The protein below binds the small molecule below.
Small molecule (SMILES): CNc1nc(C)c(-c2nc(Nc3cccc(N4CCCNCC4)c3)ncc2C#N)s1

Binding-site contacts:
Ligand atom C12 contacts residue CYS107 of chain 1.A at 3.6 Å (hydrophobic).
Ligand atom C05 contacts residue VAL34 of chain 1.A at 3.7 Å (hydrophobic).
Ligand atom C13 contacts residue CYS107 of chain 1.A at 3.4 Å (hydrophobic).
Ligand atom N11 contacts residue PHE106 of chain 1.A at 3.7 Å.
Ligand atom C26 contacts residue LEU157 of chain 1.A at 3.3 Å (hydrophobic).
Ligand atom C06 contacts residue PHE104 of chain 1.A at 3.7 Å (hydrophobic).
Ligand atom N09 contacts residue LEU157 of chain 1.A at 3.7 Å.
Ligand atom N25 contacts residue CYS107 of chain 1.A at 3.1 Å (h-bond).
Ligand atom C20 contacts residue THR30 of chain 1.A at 3.9 Å.
Ligand atom C22 contacts residue THR30 of chain 1.A at 3.6 Å.
Ligand atom N17 contacts residue ILE26 of chain 1.A at 3.4 Å (h-bond).
Ligand atom N11 contacts residue CYS107 of chain 1.A at 2.8 Å (h-bond).
Ligand atom C01 contacts residue ASN155 of chain 1.A at 3.3 Å.
Ligand atom N25 contacts residue LEU157 of chain 1.A at 3.5 Å.
Ligand atom C01 contacts residue ASP168 of chain 1.A at 3.0 Å.
Ligand atom C10 contacts residue LEU157 of chain 1.A at 3.7 Å (hydrophobic).
Ligand atom N11 contacts residue ILE26 of chain 1.A at 3.9 Å.
Ligand atom C18 contacts residue ILE26 of chain 1.A at 3.3 Å (hydrophobic).
Ligand atom C26 contacts residue CYS107 of chain 1.A at 3.7 Å (hydrophobic).
Ligand atom C26 contacts residue ALA47 of chain 1.A at 3.9 Å (hydrophobic).
Ligand atom C24 contacts residue ILE26 of chain 1.A at 3.9 Å (hydrophobic).
Ligand atom C10 contacts residue CYS107 of chain 1.A at 3.6 Å (hydrophobic).
Ligand atom N21 contacts residue THR30 of chain 1.A at 3.1 Å.
Ligand atom C14 contacts residue GLU108 of chain 1.A at 3.8 Å.
Ligand atom C06 contacts residue VAL34 of chain 1.A at 3.6 Å (hydrophobic).
Ligand atom C28 contacts residue VAL80 of chain 1.A at 3.6 Å (hydrophobic).
Ligand atom C27 contacts residue LEU157 of chain 1.A at 3.3 Å (hydrophobic).
Ligand atom C20 contacts residue ASP110 of chain 1.A at 3.6 Å.
Ligand atom C28 contacts residue PHE104 of chain 1.A at 3.9 Å (hydrophobic).
Ligand atom C13 contacts residue GLU108 of chain 1.A at 3.4 Å.
Ligand atom N02 contacts residue ASP168 of chain 1.A at 3.1 Å (salt-bridge).
Ligand atom C15 contacts residue ASP110 of chain 1.A at 3.7 Å.
Ligand atom C23 contacts residue ASP110 of chain 1.A at 3.9 Å.
Ligand atom C27 contacts residue ALA47 of chain 1.A at 3.9 Å (hydrophobic).
Ligand atom N29 contacts residue VAL80 of chain 1.A at 3.2 Å.
Ligand atom C19 contacts residue ASP110 of chain 1.A at 3.5 Å.
Ligand atom N29 contacts residue PHE104 of chain 1.A at 3.1 Å.
Ligand atom C08 contacts residue LEU157 of chain 1.A at 3.5 Å (hydrophobic).
Ligand atom C26 contacts residue ASP105 of chain 1.A at 3.7 Å.
Ligand atom N04 contacts residue VAL34 of chain 1.A at 3.9 Å.

Sequence of chain 1.A:
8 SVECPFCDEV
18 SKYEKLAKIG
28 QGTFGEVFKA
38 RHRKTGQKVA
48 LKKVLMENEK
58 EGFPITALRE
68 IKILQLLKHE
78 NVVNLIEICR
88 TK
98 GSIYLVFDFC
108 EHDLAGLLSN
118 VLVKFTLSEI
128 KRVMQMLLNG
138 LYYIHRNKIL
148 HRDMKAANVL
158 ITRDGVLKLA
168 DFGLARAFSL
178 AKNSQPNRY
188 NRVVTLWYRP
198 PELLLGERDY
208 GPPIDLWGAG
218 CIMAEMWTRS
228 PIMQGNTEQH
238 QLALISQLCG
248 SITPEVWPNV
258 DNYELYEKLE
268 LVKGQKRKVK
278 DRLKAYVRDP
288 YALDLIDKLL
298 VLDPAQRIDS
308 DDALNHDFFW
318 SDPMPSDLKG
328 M